Sequence of chain 1.C:
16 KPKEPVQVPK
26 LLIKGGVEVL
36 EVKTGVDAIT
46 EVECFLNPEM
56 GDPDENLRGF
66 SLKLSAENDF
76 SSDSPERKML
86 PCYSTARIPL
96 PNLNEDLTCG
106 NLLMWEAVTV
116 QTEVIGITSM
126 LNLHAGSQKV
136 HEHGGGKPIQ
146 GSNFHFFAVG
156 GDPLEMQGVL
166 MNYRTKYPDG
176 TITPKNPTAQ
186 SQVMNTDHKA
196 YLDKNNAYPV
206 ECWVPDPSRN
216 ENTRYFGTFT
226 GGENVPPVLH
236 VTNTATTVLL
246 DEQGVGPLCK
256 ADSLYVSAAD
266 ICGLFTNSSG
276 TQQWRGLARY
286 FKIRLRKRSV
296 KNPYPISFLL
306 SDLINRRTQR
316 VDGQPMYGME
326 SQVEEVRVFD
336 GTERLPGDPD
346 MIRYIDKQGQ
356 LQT

Binding-site contacts:
Ligand atom O1A contacts residue THR276 of chain 1.C at 2.3 Å (h-bond).
Ligand atom C8 contacts residue GLN278 of chain 1.C at 3.6 Å.
Ligand atom N5 contacts residue GLN278 of chain 1.C at 3.7 Å.
Ligand atom O8 contacts residue GLN278 of chain 1.C at 3.4 Å (h-bond).
Ligand atom C1 contacts residue SER274 of chain 1.C at 4.1 Å.
Ligand atom C9 contacts residue LEU67 of chain 1.C at 4.1 Å (hydrophobic).
Ligand atom C10 contacts residue GLN278 of chain 1.C at 4.0 Å.
Ligand atom O8 contacts residue ASN272 of chain 1.C at 3.4 Å (h-bond).
Ligand atom C1 contacts residue THR276 of chain 1.C at 3.2 Å.
Ligand atom C1 contacts residue LYS68 of chain 1.C at 3.6 Å.
Ligand atom C11 contacts residue PHE270 of chain 1.C at 3.8 Å (hydrophobic).
Ligand atom C7 contacts residue GLN278 of chain 1.C at 3.8 Å.
Ligand atom C10 contacts residue PHE75 of chain 1.D at 4.1 Å (hydrophobic).
Ligand atom C11 contacts residue GLN278 of chain 1.C at 3.5 Å.
Ligand atom O8 contacts residue LYS68 of chain 1.C at 3.4 Å.
Ligand atom O7 contacts residue LEU62 of chain 1.C at 4.0 Å.
Ligand atom C11 contacts residue PHE65 of chain 1.C at 3.4 Å (hydrophobic).
Ligand atom C6 contacts residue LYS68 of chain 1.C at 4.2 Å.
Ligand atom O10 contacts residue PHE75 of chain 1.D at 3.8 Å.
Ligand atom C6 contacts residue ASN272 of chain 1.C at 3.7 Å.
Ligand atom O8 contacts residue THR276 of chain 1.C at 3.6 Å.
Ligand atom N5 contacts residue ASN272 of chain 1.C at 3.2 Å (h-bond).
Ligand atom O1A contacts residue LYS68 of chain 1.C at 2.8 Å.
Ligand atom C5 contacts residue ASN272 of chain 1.C at 4.1 Å.
Ligand atom O1A contacts residue ASN272 of chain 1.C at 3.6 Å (h-bond).
Ligand atom O1B contacts residue SER274 of chain 1.C at 2.9 Å (h-bond).
Ligand atom C11 contacts residue ASN272 of chain 1.C at 3.6 Å.
Ligand atom O1B contacts residue LYS68 of chain 1.C at 3.9 Å.
Ligand atom C9 contacts residue LYS68 of chain 1.C at 3.8 Å.
Ligand atom C10 contacts residue ASN272 of chain 1.C at 3.9 Å.
Ligand atom C11 contacts residue SER274 of chain 1.C at 4.1 Å.
Ligand atom O9 contacts residue LEU67 of chain 1.C at 3.4 Å.
Ligand atom O9 contacts residue LYS68 of chain 1.C at 2.9 Å (salt-bridge).
Ligand atom C9 contacts residue GLN278 of chain 1.C at 3.1 Å.
Ligand atom O9 contacts residue GLN278 of chain 1.C at 3.9 Å.
Ligand atom C11 contacts residue HIS138 of chain 1.B at 3.1 Å.
Ligand atom C1 contacts residue ASN272 of chain 1.C at 4.1 Å.
Ligand atom C11 contacts residue PHE75 of chain 1.D at 3.3 Å (hydrophobic).
Ligand atom C11 contacts residue THR276 of chain 1.C at 3.3 Å.
Ligand atom O1B contacts residue THR276 of chain 1.C at 3.5 Å (h-bond).

Sequence of chain 1.B:
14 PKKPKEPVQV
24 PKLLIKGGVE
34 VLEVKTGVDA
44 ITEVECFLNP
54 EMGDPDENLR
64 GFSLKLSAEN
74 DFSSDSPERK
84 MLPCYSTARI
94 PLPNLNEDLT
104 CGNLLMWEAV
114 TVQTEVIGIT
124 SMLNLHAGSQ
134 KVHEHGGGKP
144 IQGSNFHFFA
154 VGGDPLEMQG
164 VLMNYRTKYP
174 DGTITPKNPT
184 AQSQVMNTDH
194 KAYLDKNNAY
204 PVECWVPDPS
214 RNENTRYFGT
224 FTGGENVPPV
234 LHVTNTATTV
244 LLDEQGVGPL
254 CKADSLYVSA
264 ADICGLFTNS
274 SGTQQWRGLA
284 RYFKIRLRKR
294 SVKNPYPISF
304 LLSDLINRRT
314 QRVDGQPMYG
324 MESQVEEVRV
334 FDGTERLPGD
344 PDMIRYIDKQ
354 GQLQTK

A small-molecule ligand and the protein it binds are described below.
Small molecule (SMILES): CC(=O)N[C@H]1[C@H]([C@H](O)[C@H](O)CO)O[C@@](O[C@H](CO)[C@@H](O)[C@@H]2O[C@@H](C(=O)O)C[C@H](O)[C@H]2NC(C)=O)(C(=O)O)C[C@@H]1O

Sequence of chain 1.D:
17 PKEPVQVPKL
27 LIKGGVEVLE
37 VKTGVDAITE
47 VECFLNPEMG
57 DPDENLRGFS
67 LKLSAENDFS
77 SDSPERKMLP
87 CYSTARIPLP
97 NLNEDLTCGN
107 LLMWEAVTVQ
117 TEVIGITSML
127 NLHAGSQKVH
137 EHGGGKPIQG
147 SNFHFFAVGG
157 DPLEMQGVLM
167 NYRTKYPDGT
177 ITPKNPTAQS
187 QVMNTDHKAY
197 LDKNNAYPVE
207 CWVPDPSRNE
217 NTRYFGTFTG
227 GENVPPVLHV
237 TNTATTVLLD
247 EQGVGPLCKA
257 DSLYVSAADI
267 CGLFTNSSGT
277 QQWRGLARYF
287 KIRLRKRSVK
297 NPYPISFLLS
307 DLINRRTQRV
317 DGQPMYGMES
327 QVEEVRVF